This small molecule binds to this protein.
Small molecule (SMILES): CC(=O)N[C@@H]1[C@@H](O)[C@H](O)[C@@H](CO)O[C@H]1O

Sequence of chain 1.C:
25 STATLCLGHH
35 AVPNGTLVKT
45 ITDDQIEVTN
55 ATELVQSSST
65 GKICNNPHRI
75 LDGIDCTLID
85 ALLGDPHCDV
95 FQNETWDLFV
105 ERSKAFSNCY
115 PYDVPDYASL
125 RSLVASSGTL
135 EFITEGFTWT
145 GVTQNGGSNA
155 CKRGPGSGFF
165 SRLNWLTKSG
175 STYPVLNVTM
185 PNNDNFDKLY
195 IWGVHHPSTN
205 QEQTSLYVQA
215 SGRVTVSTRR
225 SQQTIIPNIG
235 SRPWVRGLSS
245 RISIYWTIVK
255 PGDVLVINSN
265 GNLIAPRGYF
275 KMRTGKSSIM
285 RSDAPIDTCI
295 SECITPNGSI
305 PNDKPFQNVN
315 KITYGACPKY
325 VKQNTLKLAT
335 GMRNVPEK

Binding-site contacts:
Ligand atom C8 contacts residue GLN96 of chain 1.C at 3.3 Å.
Ligand atom N2 contacts residue ASN97 of chain 1.C at 2.9 Å (h-bond).
Ligand atom C5 contacts residue ASN97 of chain 1.C at 3.7 Å.
Ligand atom C2 contacts residue ASN97 of chain 1.C at 2.4 Å.
Ligand atom C5 contacts residue PHE136 of chain 1.C at 3.8 Å (hydrophobic).
Ligand atom C8 contacts residue ASN97 of chain 1.C at 4.3 Å.
Ligand atom O6 contacts residue ILE137 of chain 1.C at 3.8 Å.
Ligand atom C5 contacts residue ILE137 of chain 1.C at 4.1 Å (hydrophobic).
Ligand atom O7 contacts residue ASN97 of chain 1.C at 2.9 Å (h-bond).
Ligand atom C4 contacts residue ASN97 of chain 1.C at 4.2 Å.
Ligand atom C1 contacts residue PHE136 of chain 1.C at 4.0 Å (hydrophobic).
Ligand atom O5 contacts residue PHE136 of chain 1.C at 4.2 Å.
Ligand atom C6 contacts residue GLU135 of chain 1.C at 4.2 Å.
Ligand atom O5 contacts residue ASN97 of chain 1.C at 2.4 Å (h-bond).
Ligand atom C1 contacts residue ASN97 of chain 1.C at 1.4 Å.
Ligand atom O6 contacts residue GLU135 of chain 1.C at 2.8 Å (salt-bridge).
Ligand atom C3 contacts residue PHE136 of chain 1.C at 4.5 Å (hydrophobic).
Ligand atom C3 contacts residue ASN97 of chain 1.C at 3.8 Å.
Ligand atom O5 contacts residue GLU135 of chain 1.C at 4.3 Å.
Ligand atom C6 contacts residue ILE137 of chain 1.C at 3.6 Å (hydrophobic).
Ligand atom C7 contacts residue ASN97 of chain 1.C at 3.1 Å.